Binding-site contacts:
Ligand atom C2 contacts residue U1 of chain 36.C at 3.5 Å.
Ligand atom N6 contacts residue U1 of chain 36.C at 2.8 Å (h-bond).
Ligand atom C2 contacts residue U3 of chain 36.C at 3.0 Å.
Ligand atom N3 contacts residue U3 of chain 36.C at 4.2 Å.
Ligand atom N3 contacts residue U2 of chain 36.C at 3.7 Å.
Ligand atom N6 contacts residue U3 of chain 36.C at 3.0 Å (h-bond).
Ligand atom N1 contacts residue U2 of chain 36.C at 3.5 Å (h-bond).
Ligand atom N6 contacts residue U2 of chain 36.C at 4.2 Å.
Ligand atom C6 contacts residue U1 of chain 36.C at 3.6 Å.
Ligand atom N1 contacts residue U3 of chain 36.C at 2.7 Å (h-bond).
Ligand atom C6 contacts residue U3 of chain 36.C at 3.3 Å.
Ligand atom C6 contacts residue U2 of chain 36.C at 4.1 Å.
Ligand atom C4 contacts residue U2 of chain 36.C at 4.3 Å.
Ligand atom N1 contacts residue U1 of chain 36.C at 2.8 Å (h-bond).
Ligand atom C2 contacts residue U2 of chain 36.C at 3.2 Å.

This protein binds this small molecule.
Small molecule (SMILES): Nc1ncnc2c1ncn2[C@@H]1O[C@H](CO[P](=O)(O)O[C@H]2[C@@H](O)[C@H](n3cnc4c(N)ncnc43)O[C@@H]2CO[P](=O)(O)O[C@H]2[C@@H](O)[C@H](n3cnc4c(N)ncnc43)O[C@@H]2COP(=O)(O)O)[C@@H](O)[C@H]1O